Binding-site contacts:
Ligand atom C3 contacts residue GLN102 of chain 1.A at 3.6 Å.
Ligand atom C11 contacts residue ARG126 of chain 1.A at 3.0 Å.
Ligand atom O2 contacts residue PHE51 of chain 1.A at 3.2 Å.
Ligand atom O4 contacts residue GLN102 of chain 1.A at 2.6 Å (h-bond).
Ligand atom C12 contacts residue ARG126 of chain 1.A at 3.1 Å.
Ligand atom O5 contacts residue GLN70 of chain 1.A at 3.6 Å (h-bond).
Ligand atom C7 contacts residue THR72 of chain 1.A at 3.6 Å.
Ligand atom O2 contacts residue TYR49 of chain 1.A at 2.7 Å (h-bond).
Ligand atom O5 contacts residue THR72 of chain 1.A at 2.8 Å (h-bond).
Ligand atom O1 contacts residue HIS34 of chain 1.A at 3.1 Å (h-bond).
Ligand atom C10 contacts residue HIS74 of chain 1.A at 3.8 Å.
Ligand atom C7 contacts residue HIS34 of chain 1.A at 3.2 Å.
Ligand atom C12 contacts residue ASP80 of chain 1.A at 3.1 Å.
Ligand atom C8 contacts residue HIS74 of chain 1.A at 3.4 Å.
Ligand atom C14 contacts residue PHE42 of chain 1.A at 3.9 Å (hydrophobic).
Ligand atom O3 contacts residue ARG126 of chain 1.A at 3.6 Å (salt-bridge).
Ligand atom O2 contacts residue THR72 of chain 1.A at 3.5 Å.
Ligand atom C13 contacts residue ASP80 of chain 1.A at 3.4 Å.
Ligand atom O5 contacts residue PHE51 of chain 1.A at 3.7 Å.
Ligand atom C8 contacts residue HIS34 of chain 1.A at 3.3 Å.
Ligand atom C13 contacts residue ARG126 of chain 1.A at 3.4 Å.
Ligand atom O3 contacts residue LYS88 of chain 1.A at 3.8 Å.
Ligand atom C15 contacts residue ARG126 of chain 1.A at 3.3 Å.
Ligand atom C4 contacts residue THR72 of chain 1.A at 3.7 Å.
Ligand atom C5 contacts residue HIS34 of chain 1.A at 3.3 Å.
Ligand atom O4 contacts residue PHE136 of chain 1.A at 3.5 Å.
Ligand atom C14 contacts residue ARG126 of chain 1.A at 3.4 Å.
Ligand atom C8 contacts residue TYR49 of chain 1.A at 3.7 Å (hydrophobic).
Ligand atom O3 contacts residue ASP80 of chain 1.A at 2.8 Å (salt-bridge).
Ligand atom C9 contacts residue HIS74 of chain 1.A at 3.7 Å.
Ligand atom C10 contacts residue ARG126 of chain 1.A at 3.4 Å.
Ligand atom C1 contacts residue PHE136 of chain 1.A at 3.8 Å (hydrophobic).
Ligand atom C12 contacts residue TRP76 of chain 1.A at 3.7 Å (hydrophobic).
Ligand atom C2 contacts residue GLN102 of chain 1.A at 3.6 Å.
Ligand atom C9 contacts residue ARG126 of chain 1.A at 3.8 Å.
Ligand atom C6 contacts residue HIS34 of chain 1.A at 3.1 Å.
Ligand atom C9 contacts residue HIS34 of chain 1.A at 3.7 Å.
Ligand atom O1 contacts residue ARG126 of chain 1.A at 3.0 Å (salt-bridge).
Ligand atom C7 contacts residue TYR49 of chain 1.A at 3.5 Å (hydrophobic).
Ligand atom O2 contacts residue HIS34 of chain 1.A at 3.4 Å.

This protein binds this small molecule.
Small molecule (SMILES): O=C1C[C@@H](c2ccc(O)cc2)Oc2cc(O)cc(O)c21

Sequence of chain 1.A:
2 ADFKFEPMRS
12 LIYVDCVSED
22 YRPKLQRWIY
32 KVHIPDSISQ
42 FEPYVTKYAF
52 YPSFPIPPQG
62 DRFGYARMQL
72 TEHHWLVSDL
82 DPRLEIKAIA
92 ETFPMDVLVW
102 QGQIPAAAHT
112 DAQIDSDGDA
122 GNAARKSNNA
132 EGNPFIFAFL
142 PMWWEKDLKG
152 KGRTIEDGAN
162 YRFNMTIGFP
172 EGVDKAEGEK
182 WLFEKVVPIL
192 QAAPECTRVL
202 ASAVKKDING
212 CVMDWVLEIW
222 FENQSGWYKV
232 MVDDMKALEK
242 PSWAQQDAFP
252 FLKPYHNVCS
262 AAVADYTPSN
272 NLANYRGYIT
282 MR